The protein below binds the small molecule below.
Small molecule (SMILES): CC(=O)N[C@@H]1[C@@H](O)[C@H](O)[C@@H](CO)O[C@H]1O

Binding-site contacts:
Ligand atom C8 contacts residue ASN154 of chain 1.P at 4.3 Å.
Ligand atom C6 contacts residue GLU150 of chain 1.P at 4.2 Å.
Ligand atom O7 contacts residue ASN154 of chain 1.P at 3.3 Å (h-bond).
Ligand atom C7 contacts residue ASN154 of chain 1.P at 3.2 Å.
Ligand atom C1 contacts residue SER151 of chain 1.P at 4.3 Å.
Ligand atom C6 contacts residue SER151 of chain 1.P at 4.2 Å.
Ligand atom O5 contacts residue SER151 of chain 1.P at 3.9 Å.
Ligand atom O5 contacts residue ASN154 of chain 1.P at 2.4 Å (h-bond).
Ligand atom C5 contacts residue SER151 of chain 1.P at 4.5 Å.
Ligand atom C5 contacts residue ASN154 of chain 1.P at 3.6 Å.
Ligand atom C6 contacts residue ALA147 of chain 1.P at 3.3 Å (hydrophobic).
Ligand atom C1 contacts residue GLU150 of chain 1.P at 4.1 Å.
Ligand atom C3 contacts residue ASN154 of chain 1.P at 3.7 Å.
Ligand atom O6 contacts residue GLU150 of chain 1.P at 3.6 Å.
Ligand atom C4 contacts residue ASN154 of chain 1.P at 4.2 Å.
Ligand atom C8 contacts residue THR156 of chain 1.P at 4.2 Å.
Ligand atom O5 contacts residue GLU150 of chain 1.P at 3.4 Å.
Ligand atom O6 contacts residue ALA147 of chain 1.P at 3.7 Å.
Ligand atom C5 contacts residue GLU150 of chain 1.P at 4.4 Å.
Ligand atom O5 contacts residue THR156 of chain 1.P at 4.3 Å.
Ligand atom N2 contacts residue ASN154 of chain 1.P at 2.9 Å (h-bond).
Ligand atom N2 contacts residue THR156 of chain 1.P at 4.2 Å.
Ligand atom C2 contacts residue ASN154 of chain 1.P at 2.3 Å.
Ligand atom C1 contacts residue THR156 of chain 1.P at 3.7 Å.
Ligand atom C1 contacts residue ASN154 of chain 1.P at 1.4 Å.

Sequence of chain 1.P:
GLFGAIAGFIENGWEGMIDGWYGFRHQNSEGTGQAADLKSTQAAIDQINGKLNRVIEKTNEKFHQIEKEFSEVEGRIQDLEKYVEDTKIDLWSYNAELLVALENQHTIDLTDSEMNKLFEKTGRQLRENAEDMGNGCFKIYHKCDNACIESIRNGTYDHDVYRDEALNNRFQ